Binding-site contacts:
Ligand atom O6 contacts residue ASN533 of chain 1.B at 3.6 Å (h-bond).
Ligand atom C6 contacts residue SER532 of chain 1.B at 3.3 Å.
Ligand atom C3 contacts residue ASN534 of chain 1.B at 3.5 Å.
Ligand atom O7 contacts residue ASN534 of chain 1.B at 4.2 Å.
Ligand atom C5 contacts residue ASN534 of chain 1.B at 3.5 Å.
Ligand atom O5 contacts residue SER532 of chain 1.B at 4.4 Å.
Ligand atom C6 contacts residue ASN509 of chain 1.B at 4.1 Å.
Ligand atom C5 contacts residue ASN509 of chain 1.B at 4.1 Å.
Ligand atom C8 contacts residue ASN534 of chain 1.B at 4.2 Å.
Ligand atom O6 contacts residue SER532 of chain 1.B at 3.6 Å.
Ligand atom C7 contacts residue NAG1 of chain 1.Q at 4.2 Å.
Ligand atom O3 contacts residue ASN534 of chain 1.B at 4.4 Å.
Ligand atom O5 contacts residue ASN509 of chain 1.B at 3.7 Å.
Ligand atom C7 contacts residue ASN534 of chain 1.B at 3.7 Å.
Ligand atom C8 contacts residue NAG1 of chain 1.Q at 2.7 Å.
Ligand atom O5 contacts residue ASN534 of chain 1.B at 2.3 Å (h-bond).
Ligand atom C1 contacts residue ASN534 of chain 1.B at 1.4 Å.
Ligand atom O5 contacts residue SER510 of chain 1.B at 4.2 Å.
Ligand atom C8 contacts residue ARG486 of chain 1.B at 4.5 Å.
Ligand atom C8 contacts residue ASN508 of chain 1.B at 4.3 Å.
Ligand atom O5 contacts residue ASN533 of chain 1.B at 3.4 Å (h-bond).
Ligand atom C5 contacts residue SER532 of chain 1.B at 4.5 Å.
Ligand atom O6 contacts residue ASN534 of chain 1.B at 4.3 Å.
Ligand atom C6 contacts residue ASN534 of chain 1.B at 4.3 Å.
Ligand atom C1 contacts residue SER510 of chain 1.B at 4.3 Å.
Ligand atom C2 contacts residue ASN534 of chain 1.B at 2.2 Å.
Ligand atom C6 contacts residue ASN533 of chain 1.B at 4.1 Å.
Ligand atom C4 contacts residue ASN534 of chain 1.B at 3.8 Å.
Ligand atom O6 contacts residue TYR624 of chain 1.B at 4.2 Å.
Ligand atom C1 contacts residue ASN533 of chain 1.B at 3.7 Å.
Ligand atom O4 contacts residue ARG572 of chain 1.B at 3.6 Å.
Ligand atom N2 contacts residue ASN534 of chain 1.B at 3.0 Å (h-bond).
Ligand atom C5 contacts residue ASN533 of chain 1.B at 4.3 Å.

The small molecule below binds the protein below.
Small molecule (SMILES): CC(=O)N[C@H]1[C@H](O[C@H]2[C@H](O)[C@@H](NC(C)=O)CO[C@@H]2CO)O[C@H](CO)[C@@H](O)[C@@H]1O

Sequence of chain 1.B:
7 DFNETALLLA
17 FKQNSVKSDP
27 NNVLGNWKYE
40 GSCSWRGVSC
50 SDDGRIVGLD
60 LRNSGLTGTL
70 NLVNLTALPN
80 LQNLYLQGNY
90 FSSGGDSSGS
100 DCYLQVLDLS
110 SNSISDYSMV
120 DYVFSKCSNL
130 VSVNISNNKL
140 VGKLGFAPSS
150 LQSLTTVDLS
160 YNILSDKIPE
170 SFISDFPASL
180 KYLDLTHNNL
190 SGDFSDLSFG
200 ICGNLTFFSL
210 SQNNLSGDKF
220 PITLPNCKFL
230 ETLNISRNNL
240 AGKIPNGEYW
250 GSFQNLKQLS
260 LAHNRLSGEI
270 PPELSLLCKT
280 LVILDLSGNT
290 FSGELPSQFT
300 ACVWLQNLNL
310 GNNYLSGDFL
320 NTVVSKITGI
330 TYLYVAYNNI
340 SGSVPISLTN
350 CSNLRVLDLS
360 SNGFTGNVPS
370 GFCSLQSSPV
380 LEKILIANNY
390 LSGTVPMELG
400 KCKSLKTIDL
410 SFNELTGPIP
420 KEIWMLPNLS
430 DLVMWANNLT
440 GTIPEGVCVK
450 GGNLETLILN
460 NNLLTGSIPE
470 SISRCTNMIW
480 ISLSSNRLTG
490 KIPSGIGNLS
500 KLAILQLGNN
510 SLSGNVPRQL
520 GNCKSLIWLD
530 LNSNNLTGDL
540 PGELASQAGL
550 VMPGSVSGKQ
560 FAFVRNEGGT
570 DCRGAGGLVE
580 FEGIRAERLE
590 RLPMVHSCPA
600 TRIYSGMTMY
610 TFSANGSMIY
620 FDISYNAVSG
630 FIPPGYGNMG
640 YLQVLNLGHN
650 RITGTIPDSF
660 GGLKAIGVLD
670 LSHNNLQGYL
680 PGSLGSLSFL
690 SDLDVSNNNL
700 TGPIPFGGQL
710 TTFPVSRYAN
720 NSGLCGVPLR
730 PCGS